Binding-site contacts:
Ligand atom C8 contacts residue ILE379 of chain 1.C at 3.7 Å (hydrophobic).
Ligand atom C8 contacts residue LEU380 of chain 1.C at 3.5 Å (hydrophobic).
Ligand atom C7 contacts residue THR378 of chain 1.C at 4.0 Å.
Ligand atom C3 contacts residue ASN363 of chain 1.C at 3.8 Å.
Ligand atom O7 contacts residue LEU380 of chain 1.C at 3.9 Å.
Ligand atom C4 contacts residue ASN363 of chain 1.C at 4.2 Å.
Ligand atom O7 contacts residue ASN363 of chain 1.C at 4.4 Å.
Ligand atom N2 contacts residue THR378 of chain 1.C at 3.5 Å (h-bond).
Ligand atom N2 contacts residue ASN363 of chain 1.C at 2.5 Å (h-bond).
Ligand atom O5 contacts residue SER330 of chain 1.C at 4.4 Å.
Ligand atom C8 contacts residue ASN363 of chain 1.C at 3.6 Å.
Ligand atom C1 contacts residue SER330 of chain 1.C at 4.1 Å.
Ligand atom C5 contacts residue ASN363 of chain 1.C at 3.6 Å.
Ligand atom C7 contacts residue ASN363 of chain 1.C at 3.4 Å.
Ligand atom O5 contacts residue ASN363 of chain 1.C at 2.3 Å (h-bond).
Ligand atom C7 contacts residue LEU380 of chain 1.C at 4.0 Å (hydrophobic).
Ligand atom C1 contacts residue ASN363 of chain 1.C at 1.4 Å.
Ligand atom C2 contacts residue ASN363 of chain 1.C at 2.5 Å.
Ligand atom C8 contacts residue THR378 of chain 1.C at 3.4 Å.
Ligand atom N2 contacts residue LEU380 of chain 1.C at 4.4 Å.

Sequence of chain 1.C:
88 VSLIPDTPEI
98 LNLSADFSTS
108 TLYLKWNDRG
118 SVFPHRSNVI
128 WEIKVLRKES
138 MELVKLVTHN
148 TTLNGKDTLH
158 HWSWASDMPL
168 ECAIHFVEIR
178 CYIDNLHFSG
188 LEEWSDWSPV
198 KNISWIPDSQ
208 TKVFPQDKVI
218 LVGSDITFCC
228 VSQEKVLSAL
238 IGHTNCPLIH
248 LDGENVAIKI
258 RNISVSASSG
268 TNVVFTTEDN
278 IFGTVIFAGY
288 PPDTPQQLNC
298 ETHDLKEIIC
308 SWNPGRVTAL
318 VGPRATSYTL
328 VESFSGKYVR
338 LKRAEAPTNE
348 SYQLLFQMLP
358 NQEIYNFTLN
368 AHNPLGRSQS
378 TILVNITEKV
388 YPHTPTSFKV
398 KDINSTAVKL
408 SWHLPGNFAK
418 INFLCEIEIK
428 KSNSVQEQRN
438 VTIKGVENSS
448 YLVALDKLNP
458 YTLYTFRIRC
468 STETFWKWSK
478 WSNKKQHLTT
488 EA

The protein below binds the small molecule below.
Small molecule (SMILES): CC(=O)N[C@H]1[C@H](O[C@H]2[C@H](O)[C@@H](NC(C)=O)CO[C@@H]2CO)O[C@H](CO)[C@@H](O)[C@@H]1O